Binding-site contacts:
Ligand atom O10 contacts residue ASN63 of chain 1.A at 3.2 Å (h-bond).
Ligand atom O1B contacts residue LYS60 of chain 1.A at 2.4 Å (salt-bridge).
Ligand atom N5 contacts residue ASN63 of chain 1.A at 4.2 Å.
Ligand atom C1 contacts residue LYS60 of chain 1.A at 3.4 Å.
Ligand atom O10 contacts residue ASP87 of chain 1.A at 3.6 Å.
Ligand atom C10 contacts residue ASN63 of chain 1.A at 3.8 Å.
Ligand atom O1A contacts residue LYS60 of chain 1.A at 3.9 Å.

Sequence of chain 1.A:
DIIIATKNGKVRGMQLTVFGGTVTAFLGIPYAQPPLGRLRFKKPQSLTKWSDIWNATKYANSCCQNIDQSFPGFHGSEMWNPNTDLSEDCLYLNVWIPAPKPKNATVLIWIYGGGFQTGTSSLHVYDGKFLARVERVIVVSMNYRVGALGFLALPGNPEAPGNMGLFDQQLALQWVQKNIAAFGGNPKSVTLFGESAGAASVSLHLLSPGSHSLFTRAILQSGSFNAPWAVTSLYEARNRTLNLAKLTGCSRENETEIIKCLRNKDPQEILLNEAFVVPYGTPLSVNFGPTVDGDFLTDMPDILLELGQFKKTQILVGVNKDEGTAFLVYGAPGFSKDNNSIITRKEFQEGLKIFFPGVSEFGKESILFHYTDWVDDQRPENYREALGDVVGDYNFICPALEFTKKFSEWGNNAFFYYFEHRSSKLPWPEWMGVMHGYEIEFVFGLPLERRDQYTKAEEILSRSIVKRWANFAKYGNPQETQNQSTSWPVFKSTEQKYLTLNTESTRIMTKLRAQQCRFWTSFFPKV

A protein and the small-molecule ligand that binds it are described below.
Small molecule (SMILES): CC(=O)N[C@H]1[C@H]([C@H](O)[C@H](O)CO)O[C@@](O)(C(=O)O)C[C@@H]1O